The small molecule below binds the protein below.
Small molecule (SMILES): CN1CCN(c2ccc(-c3cnc4[nH]c5cnc(C#N)cc5c4c3)cc2)CC1

Sequence of chain 1.B:
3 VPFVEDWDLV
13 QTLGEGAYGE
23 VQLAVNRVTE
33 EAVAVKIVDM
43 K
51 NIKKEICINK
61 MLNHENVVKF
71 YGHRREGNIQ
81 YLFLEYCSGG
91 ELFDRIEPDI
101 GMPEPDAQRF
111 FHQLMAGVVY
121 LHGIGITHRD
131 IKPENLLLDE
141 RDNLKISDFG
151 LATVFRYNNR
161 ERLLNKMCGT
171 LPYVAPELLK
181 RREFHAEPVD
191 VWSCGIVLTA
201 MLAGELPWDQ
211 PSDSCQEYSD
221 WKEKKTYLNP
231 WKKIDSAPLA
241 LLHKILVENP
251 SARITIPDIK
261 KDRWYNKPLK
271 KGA

Binding-site contacts:
Ligand atom C2 contacts residue ALA36 of chain 1.B at 3.8 Å (hydrophobic).
Ligand atom C8 contacts residue LEU137 of chain 1.B at 4.0 Å (hydrophobic).
Ligand atom C3 contacts residue TYR86 of chain 1.B at 3.7 Å (hydrophobic).
Ligand atom C8 contacts residue VAL23 of chain 1.B at 4.0 Å (hydrophobic).
Ligand atom N1 contacts residue TYR86 of chain 1.B at 3.5 Å.
Ligand atom C10 contacts residue LEU84 of chain 1.B at 3.8 Å (hydrophobic).
Ligand atom C13 contacts residue GLY90 of chain 1.B at 3.9 Å.
Ligand atom C5 contacts residue LEU137 of chain 1.B at 3.9 Å (hydrophobic).
Ligand atom C2 contacts residue LEU137 of chain 1.B at 3.4 Å (hydrophobic).
Ligand atom C3 contacts residue LEU15 of chain 1.B at 3.9 Å (hydrophobic).
Ligand atom N6 contacts residue LYS38 of chain 1.B at 3.0 Å.
Ligand atom C13 contacts residue LEU15 of chain 1.B at 4.0 Å (hydrophobic).
Ligand atom C12 contacts residue LEU15 of chain 1.B at 3.6 Å (hydrophobic).
Ligand atom C7 contacts residue LEU137 of chain 1.B at 3.6 Å (hydrophobic).
Ligand atom C12 contacts residue GLY90 of chain 1.B at 4.0 Å.
Ligand atom N6 contacts residue ASP148 of chain 1.B at 3.4 Å.
Ligand atom C6 contacts residue LEU137 of chain 1.B at 3.4 Å (hydrophobic).
Ligand atom C22 contacts residue LYS38 of chain 1.B at 3.8 Å.
Ligand atom C10 contacts residue GLU85 of chain 1.B at 3.9 Å.
Ligand atom C15 contacts residue GLU91 of chain 1.B at 3.8 Å.
Ligand atom C7 contacts residue GLU85 of chain 1.B at 3.6 Å.
Ligand atom N2 contacts residue ALA36 of chain 1.B at 3.4 Å.
Ligand atom C10 contacts residue VAL68 of chain 1.B at 3.6 Å (hydrophobic).
Ligand atom C3 contacts residue CYS87 of chain 1.B at 3.2 Å (hydrophobic).
Ligand atom C2 contacts residue CYS87 of chain 1.B at 3.9 Å (hydrophobic).
Ligand atom C4 contacts residue LEU15 of chain 1.B at 3.9 Å (hydrophobic).
Ligand atom N1 contacts residue LEU137 of chain 1.B at 4.0 Å.
Ligand atom C11 contacts residue LEU15 of chain 1.B at 3.9 Å (hydrophobic).
Ligand atom N2 contacts residue GLU85 of chain 1.B at 2.7 Å (salt-bridge).
Ligand atom N1 contacts residue CYS87 of chain 1.B at 2.9 Å (h-bond).
Ligand atom C1 contacts residue LEU137 of chain 1.B at 3.3 Å (hydrophobic).
Ligand atom C5 contacts residue LEU15 of chain 1.B at 4.0 Å (hydrophobic).
Ligand atom C16 contacts residue GLU91 of chain 1.B at 3.9 Å.
Ligand atom N3 contacts residue LEU84 of chain 1.B at 3.7 Å.
Ligand atom N2 contacts residue LEU137 of chain 1.B at 3.6 Å.
Ligand atom C16 contacts residue LEU15 of chain 1.B at 3.8 Å (hydrophobic).
Ligand atom C2 contacts residue GLU85 of chain 1.B at 3.8 Å.
Ligand atom C15 contacts residue LEU15 of chain 1.B at 3.6 Å (hydrophobic).
Ligand atom C7 contacts residue ALA36 of chain 1.B at 3.8 Å (hydrophobic).
Ligand atom N5 contacts residue ASP94 of chain 1.B at 3.8 Å.